Sequence of chain 1.D:
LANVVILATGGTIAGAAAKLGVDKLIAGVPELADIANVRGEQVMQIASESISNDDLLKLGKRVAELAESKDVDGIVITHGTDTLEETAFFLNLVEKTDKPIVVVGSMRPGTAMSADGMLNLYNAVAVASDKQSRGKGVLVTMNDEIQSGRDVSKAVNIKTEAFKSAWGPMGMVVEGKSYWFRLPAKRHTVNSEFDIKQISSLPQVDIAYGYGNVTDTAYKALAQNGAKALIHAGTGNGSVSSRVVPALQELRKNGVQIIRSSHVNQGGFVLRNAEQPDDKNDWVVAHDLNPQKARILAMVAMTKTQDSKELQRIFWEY

This protein binds this small molecule.
Small molecule (SMILES): N[C@@H](CC(=O)O)C(=O)O

Binding-site contacts:
Ligand atom OXT contacts residue ASP101 of chain 1.C at 3.0 Å (salt-bridge).
Ligand atom OXT contacts residue GLY99 of chain 1.C at 3.1 Å.
Ligand atom CB contacts residue THR20 of chain 1.C at 3.2 Å.
Ligand atom OXT contacts residue SER67 of chain 1.C at 2.5 Å (h-bond).
Ligand atom CA contacts residue GLU294 of chain 1.D at 3.6 Å.
Ligand atom C contacts residue GLY19 of chain 1.C at 4.1 Å.
Ligand atom OD1 contacts residue THR100 of chain 1.C at 2.5 Å (h-bond).
Ligand atom C contacts residue GLU68 of chain 1.C at 3.7 Å.
Ligand atom C contacts residue THR100 of chain 1.C at 3.9 Å.
Ligand atom OD2 contacts residue THR100 of chain 1.C at 3.0 Å (h-bond).
Ligand atom OD1 contacts residue SER125 of chain 1.C at 3.2 Å (h-bond).
Ligand atom CG contacts residue SER125 of chain 1.C at 4.1 Å.
Ligand atom CG contacts residue THR100 of chain 1.C at 3.0 Å.
Ligand atom C contacts residue GLY99 of chain 1.C at 3.4 Å.
Ligand atom OD2 contacts residue THR20 of chain 1.C at 2.8 Å (h-bond).
Ligand atom OD2 contacts residue GLY19 of chain 1.C at 3.7 Å.
Ligand atom O contacts residue GLY99 of chain 1.C at 3.2 Å.
Ligand atom O contacts residue GLY19 of chain 1.C at 3.2 Å.
Ligand atom N contacts residue GLU68 of chain 1.C at 2.8 Å (salt-bridge).
Ligand atom N contacts residue GLU294 of chain 1.D at 2.7 Å (salt-bridge).
Ligand atom O contacts residue ALA66 of chain 1.C at 3.4 Å.
Ligand atom C contacts residue SER67 of chain 1.C at 3.5 Å.
Ligand atom O contacts residue THR20 of chain 1.C at 4.0 Å.
Ligand atom CG contacts residue THR20 of chain 1.C at 2.9 Å.
Ligand atom C contacts residue ASP101 of chain 1.C at 4.0 Å.
Ligand atom O contacts residue SER67 of chain 1.C at 2.9 Å (h-bond).
Ligand atom OD2 contacts residue GLY99 of chain 1.C at 3.2 Å.
Ligand atom OD1 contacts residue THR20 of chain 1.C at 3.1 Å (h-bond).
Ligand atom CB contacts residue ASP101 of chain 1.C at 3.5 Å.
Ligand atom OD2 contacts residue SER125 of chain 1.C at 4.2 Å.
Ligand atom OXT contacts residue THR100 of chain 1.C at 3.2 Å (h-bond).
Ligand atom CA contacts residue THR20 of chain 1.C at 3.6 Å.
Ligand atom CA contacts residue ASP101 of chain 1.C at 3.7 Å.
Ligand atom N contacts residue SER258 of chain 1.D at 4.0 Å.
Ligand atom N contacts residue ASP101 of chain 1.C at 2.8 Å (salt-bridge).
Ligand atom OXT contacts residue GLU68 of chain 1.C at 3.9 Å.
Ligand atom CB contacts residue THR100 of chain 1.C at 3.7 Å.
Ligand atom O contacts residue GLU68 of chain 1.C at 4.0 Å.
Ligand atom CB contacts residue GLU294 of chain 1.D at 3.6 Å.
Ligand atom CA contacts residue GLU68 of chain 1.C at 3.8 Å.

Sequence of chain 1.C:
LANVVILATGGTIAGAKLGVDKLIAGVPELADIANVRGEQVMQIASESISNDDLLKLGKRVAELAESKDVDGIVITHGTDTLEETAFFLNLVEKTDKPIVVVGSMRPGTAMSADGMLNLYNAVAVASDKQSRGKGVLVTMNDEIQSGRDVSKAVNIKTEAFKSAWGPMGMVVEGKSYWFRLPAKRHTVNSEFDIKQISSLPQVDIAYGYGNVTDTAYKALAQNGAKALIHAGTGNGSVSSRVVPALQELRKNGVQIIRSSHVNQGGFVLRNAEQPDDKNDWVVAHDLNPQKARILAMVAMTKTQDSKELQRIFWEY